Binding-site contacts:
Ligand atom N contacts residue HIS109 of chain 1.A at 3.5 Å.
Ligand atom O3 contacts residue ZN1 of chain 1.D at 1.8 Å.
Ligand atom C contacts residue ZN1 of chain 1.C at 3.3 Å.
Ligand atom CE1 contacts residue GLU115 of chain 1.A at 3.8 Å.
Ligand atom AS contacts residue ZN1 of chain 1.B at 3.2 Å.
Ligand atom O2 contacts residue HIS109 of chain 1.A at 2.7 Å (h-bond).
Ligand atom CB contacts residue TYR157 of chain 1.A at 3.6 Å (hydrophobic).
Ligand atom O3 contacts residue ASP228 of chain 1.A at 2.9 Å (salt-bridge).
Ligand atom N contacts residue TYR157 of chain 1.A at 3.3 Å (h-bond).
Ligand atom CG contacts residue GLU115 of chain 1.A at 3.3 Å.
Ligand atom O2 contacts residue TYR157 of chain 1.A at 3.5 Å.
Ligand atom O2 contacts residue GLU81 of chain 1.A at 3.6 Å (salt-bridge).
Ligand atom CA contacts residue TYR157 of chain 1.A at 3.7 Å (hydrophobic).
Ligand atom O3 contacts residue ZN1 of chain 1.B at 3.7 Å.
Ligand atom O3 contacts residue GLU81 of chain 1.A at 3.1 Å (salt-bridge).
Ligand atom AS contacts residue ASP228 of chain 1.A at 3.8 Å.
Ligand atom CG contacts residue TYR117 of chain 1.A at 3.8 Å (hydrophobic).
Ligand atom O2 contacts residue HIS42 of chain 1.A at 3.6 Å.
Ligand atom O3 contacts residue HIS11 of chain 1.A at 2.8 Å (h-bond).
Ligand atom O4 contacts residue HIS42 of chain 1.A at 3.4 Å (h-bond).
Ligand atom O2 contacts residue ZN1 of chain 1.B at 1.9 Å.
Ligand atom O2 contacts residue HIS154 of chain 1.A at 3.6 Å.
Ligand atom O1 contacts residue ARG160 of chain 1.A at 2.4 Å (salt-bridge).
Ligand atom AS contacts residue ZN1 of chain 1.D at 3.2 Å.
Ligand atom O4 contacts residue ASP17 of chain 1.A at 3.0 Å (salt-bridge).
Ligand atom AS contacts residue ZN1 of chain 1.C at 3.1 Å.
Ligand atom O3 contacts residue HIS42 of chain 1.A at 3.0 Å.
Ligand atom O3 contacts residue ZN1 of chain 1.C at 2.7 Å.
Ligand atom O4 contacts residue HIS230 of chain 1.A at 3.5 Å (h-bond).
Ligand atom ND1 contacts residue GLU115 of chain 1.A at 2.6 Å (salt-bridge).
Ligand atom O1 contacts residue ARG197 of chain 1.A at 3.2 Å (salt-bridge).
Ligand atom CD2 contacts residue ASP17 of chain 1.A at 3.2 Å.
Ligand atom AS contacts residue HIS42 of chain 1.A at 3.7 Å.
Ligand atom C contacts residue TYR157 of chain 1.A at 3.7 Å (hydrophobic).
Ligand atom O3 contacts residue HIS230 of chain 1.A at 3.2 Å.
Ligand atom C contacts residue ASP17 of chain 1.A at 3.5 Å.
Ligand atom O1 contacts residue ASP228 of chain 1.A at 3.2 Å (salt-bridge).
Ligand atom O4 contacts residue ZN1 of chain 1.C at 2.1 Å.
Ligand atom CA contacts residue ASP17 of chain 1.A at 3.6 Å.
Ligand atom CB contacts residue GLU115 of chain 1.A at 3.4 Å.

The small molecule below binds the protein below.
Small molecule (SMILES): N[C@H](CO[As](O)(O)O)Cc1cnc[nH]1

Sequence of chain 1.A:
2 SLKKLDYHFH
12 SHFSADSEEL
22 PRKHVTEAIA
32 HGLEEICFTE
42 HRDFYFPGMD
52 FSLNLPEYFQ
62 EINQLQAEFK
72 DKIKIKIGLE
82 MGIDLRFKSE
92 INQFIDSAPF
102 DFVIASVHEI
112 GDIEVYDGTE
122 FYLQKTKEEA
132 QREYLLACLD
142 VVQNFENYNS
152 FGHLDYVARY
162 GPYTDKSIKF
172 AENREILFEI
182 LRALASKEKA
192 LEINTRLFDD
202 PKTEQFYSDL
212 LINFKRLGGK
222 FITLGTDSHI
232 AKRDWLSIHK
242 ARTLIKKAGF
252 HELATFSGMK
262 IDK